Sequence of chain 1.B:
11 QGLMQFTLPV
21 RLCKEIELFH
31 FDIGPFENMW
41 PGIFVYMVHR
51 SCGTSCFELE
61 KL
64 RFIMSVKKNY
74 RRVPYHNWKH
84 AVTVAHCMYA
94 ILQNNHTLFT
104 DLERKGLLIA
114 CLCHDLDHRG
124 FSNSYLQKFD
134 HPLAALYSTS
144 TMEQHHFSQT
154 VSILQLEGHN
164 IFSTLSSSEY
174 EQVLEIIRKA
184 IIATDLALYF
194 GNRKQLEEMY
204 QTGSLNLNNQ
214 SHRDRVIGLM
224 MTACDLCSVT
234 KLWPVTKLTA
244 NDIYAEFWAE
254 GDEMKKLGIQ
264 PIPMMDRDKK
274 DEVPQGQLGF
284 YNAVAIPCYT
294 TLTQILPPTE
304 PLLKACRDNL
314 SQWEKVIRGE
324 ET

The small molecule below binds the protein below.
Small molecule (SMILES): Cc1c(C(F)(F)F)nc2ccc(CCc3nc(-c4ccccc4)cn3C)nn12

Binding-site contacts:
Ligand atom C28 contacts residue MET267 of chain 1.B at 3.6 Å (hydrophobic).
Ligand atom N21 contacts residue GLY279 of chain 1.B at 3.5 Å.
Ligand atom C26 contacts residue PRO266 of chain 1.B at 3.6 Å (hydrophobic).
Ligand atom C23 contacts residue GLY279 of chain 1.B at 3.6 Å.
Ligand atom N4 contacts residue GLN280 of chain 1.B at 3.1 Å (h-bond).
Ligand atom C26 contacts residue LYS272 of chain 1.B at 3.5 Å.
Ligand atom F13 contacts residue SER231 of chain 1.B at 3.0 Å.
Ligand atom C17 contacts residue TYR247 of chain 1.B at 3.5 Å (hydrophobic).
Ligand atom C20 contacts residue GLY279 of chain 1.B at 3.3 Å.
Ligand atom C16 contacts residue GLY279 of chain 1.B at 3.6 Å.
Ligand atom F13 contacts residue ILE246 of chain 1.B at 3.2 Å.
Ligand atom C1 contacts residue PHE283 of chain 1.B at 3.6 Å (hydrophobic).
Ligand atom C25 contacts residue VAL276 of chain 1.B at 3.7 Å (hydrophobic).
Ligand atom C15 contacts residue GLN280 of chain 1.B at 3.6 Å.
Ligand atom F12 contacts residue TYR78 of chain 1.B at 3.2 Å.
Ligand atom C17 contacts residue GLY279 of chain 1.B at 3.3 Å.
Ligand atom C7 contacts residue PHE283 of chain 1.B at 3.6 Å (hydrophobic).
Ligand atom C5 contacts residue PHE283 of chain 1.B at 3.3 Å (hydrophobic).
Ligand atom F13 contacts residue VAL232 of chain 1.B at 3.5 Å.
Ligand atom N21 contacts residue TYR247 of chain 1.B at 2.6 Å (h-bond).
Ligand atom N9 contacts residue PHE283 of chain 1.B at 3.4 Å.
Ligand atom C27 contacts residue PRO266 of chain 1.B at 3.3 Å (hydrophobic).
Ligand atom C11 contacts residue GLN280 of chain 1.B at 3.4 Å.
Ligand atom C20 contacts residue MET267 of chain 1.B at 3.6 Å (hydrophobic).
Ligand atom C2 contacts residue PHE250 of chain 1.B at 3.5 Å (hydrophobic).
Ligand atom C26 contacts residue GLU275 of chain 1.B at 3.6 Å.
Ligand atom C24 contacts residue TYR247 of chain 1.B at 3.6 Å (hydrophobic).
Ligand atom F14 contacts residue LEU229 of chain 1.B at 3.0 Å.
Ligand atom F14 contacts residue VAL232 of chain 1.B at 3.3 Å.
Ligand atom C23 contacts residue MET267 of chain 1.B at 3.6 Å (hydrophobic).
Ligand atom C25 contacts residue GLU275 of chain 1.B at 3.6 Å.
Ligand atom C16 contacts residue TYR247 of chain 1.B at 3.7 Å (hydrophobic).
Ligand atom C8 contacts residue PHE283 of chain 1.B at 3.6 Å (hydrophobic).
Ligand atom N6 contacts residue PHE283 of chain 1.B at 3.5 Å.
Ligand atom C15 contacts residue MET267 of chain 1.B at 3.7 Å (hydrophobic).
Ligand atom N21 contacts residue MET267 of chain 1.B at 3.7 Å.
Ligand atom C15 contacts residue TYR247 of chain 1.B at 3.3 Å (hydrophobic).
Ligand atom C19 contacts residue GLY279 of chain 1.B at 3.6 Å.
Ligand atom C16 contacts residue PHE283 of chain 1.B at 3.6 Å (hydrophobic).
Ligand atom N18 contacts residue GLY279 of chain 1.B at 3.4 Å (h-bond).